Sequence of chain 1.A:
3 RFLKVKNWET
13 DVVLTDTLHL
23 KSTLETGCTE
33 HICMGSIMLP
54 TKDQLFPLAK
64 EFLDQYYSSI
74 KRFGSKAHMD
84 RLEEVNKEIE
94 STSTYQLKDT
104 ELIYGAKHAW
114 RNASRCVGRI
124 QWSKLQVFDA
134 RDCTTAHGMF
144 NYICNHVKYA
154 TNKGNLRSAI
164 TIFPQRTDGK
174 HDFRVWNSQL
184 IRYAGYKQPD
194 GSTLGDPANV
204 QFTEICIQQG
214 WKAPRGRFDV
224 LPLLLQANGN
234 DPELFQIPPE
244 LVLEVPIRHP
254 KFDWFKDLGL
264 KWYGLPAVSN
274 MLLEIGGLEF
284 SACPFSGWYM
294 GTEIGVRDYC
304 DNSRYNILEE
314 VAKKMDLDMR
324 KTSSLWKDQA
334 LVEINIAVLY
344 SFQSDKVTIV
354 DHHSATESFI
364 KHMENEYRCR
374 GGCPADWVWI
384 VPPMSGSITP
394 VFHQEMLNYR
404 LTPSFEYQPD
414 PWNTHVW

Binding-site contacts:
Ligand atom CD contacts residue HEM1 of chain 1.E at 3.6 Å.
Ligand atom CA contacts residue GLU296 of chain 1.A at 3.2 Å.
Ligand atom NH1 contacts residue PRO269 of chain 1.A at 3.9 Å.
Ligand atom CZ contacts residue GLU296 of chain 1.A at 3.5 Å.
Ligand atom O2 contacts residue HEM1 of chain 1.E at 3.5 Å.
Ligand atom N2' contacts residue HEM1 of chain 1.E at 3.1 Å (h-bond).
Ligand atom C' contacts residue HEM1 of chain 1.E at 3.9 Å.
Ligand atom N1' contacts residue TYR410 of chain 1.A at 3.6 Å (h-bond).
Ligand atom O2 contacts residue SER289 of chain 1.A at 3.4 Å.
Ligand atom O3 contacts residue PRO269 of chain 1.A at 3.5 Å.
Ligand atom CA' contacts residue HEM1 of chain 1.E at 3.7 Å.
Ligand atom NE contacts residue HEM1 of chain 1.E at 3.7 Å.
Ligand atom NH2 contacts residue GLU296 of chain 1.A at 2.8 Å (salt-bridge).
Ligand atom NO contacts residue HEM1 of chain 1.E at 3.6 Å.
Ligand atom O2 contacts residue PRO269 of chain 1.A at 3.7 Å.
Ligand atom NH2 contacts residue HEM1 of chain 1.E at 3.6 Å.
Ligand atom O contacts residue GLN182 of chain 1.A at 3.1 Å (h-bond).
Ligand atom O3 contacts residue GLY290 of chain 1.A at 3.2 Å.
Ligand atom CG contacts residue VAL271 of chain 1.A at 3.5 Å (hydrophobic).
Ligand atom N contacts residue TYR292 of chain 1.A at 3.9 Å.
Ligand atom CB' contacts residue HEM1 of chain 1.E at 3.7 Å.
Ligand atom C contacts residue HEM1 of chain 1.E at 3.6 Å.
Ligand atom CG' contacts residue HEM1 of chain 1.E at 4.0 Å.
Ligand atom CB contacts residue GLU296 of chain 1.A at 3.3 Å.
Ligand atom CA contacts residue HEM1 of chain 1.E at 3.5 Å.
Ligand atom N contacts residue GLU296 of chain 1.A at 2.8 Å (salt-bridge).
Ligand atom O3 contacts residue TRP291 of chain 1.A at 3.0 Å (h-bond).
Ligand atom N' contacts residue HEM1 of chain 1.E at 3.9 Å.
Ligand atom NE contacts residue GLU296 of chain 1.A at 2.8 Å (salt-bridge).
Ligand atom O2 contacts residue GLY290 of chain 1.A at 2.8 Å (h-bond).
Ligand atom CD contacts residue VAL271 of chain 1.A at 3.8 Å (hydrophobic).
Ligand atom CD contacts residue GLU296 of chain 1.A at 3.7 Å.
Ligand atom NO contacts residue PRO269 of chain 1.A at 3.7 Å.
Ligand atom O3 contacts residue HEM1 of chain 1.E at 3.2 Å.
Ligand atom N1' contacts residue TRP382 of chain 1.A at 3.8 Å.
Ligand atom CZ contacts residue PRO269 of chain 1.A at 3.9 Å (hydrophobic).
Ligand atom NH2 contacts residue TRP291 of chain 1.A at 3.4 Å (h-bond).
Ligand atom NO contacts residue GLY290 of chain 1.A at 3.4 Å (h-bond).
Ligand atom C contacts residue GLN182 of chain 1.A at 3.8 Å.
Ligand atom N1' contacts residue HEM1 of chain 1.E at 3.2 Å (h-bond).

This protein binds this small molecule.
Small molecule (SMILES): N=C(NCCC[C@H](N)C(=O)N[C@H]1CN[C@H](C(N)=O)C1)N[N+](=O)[O-]